A small-molecule ligand and the protein it binds are described below.
Small molecule (SMILES): CC(=O)N[C@@H]1[C@@H](O)[C@H](O)[C@@H](CO)O[C@H]1O

Sequence of chain 1.B:
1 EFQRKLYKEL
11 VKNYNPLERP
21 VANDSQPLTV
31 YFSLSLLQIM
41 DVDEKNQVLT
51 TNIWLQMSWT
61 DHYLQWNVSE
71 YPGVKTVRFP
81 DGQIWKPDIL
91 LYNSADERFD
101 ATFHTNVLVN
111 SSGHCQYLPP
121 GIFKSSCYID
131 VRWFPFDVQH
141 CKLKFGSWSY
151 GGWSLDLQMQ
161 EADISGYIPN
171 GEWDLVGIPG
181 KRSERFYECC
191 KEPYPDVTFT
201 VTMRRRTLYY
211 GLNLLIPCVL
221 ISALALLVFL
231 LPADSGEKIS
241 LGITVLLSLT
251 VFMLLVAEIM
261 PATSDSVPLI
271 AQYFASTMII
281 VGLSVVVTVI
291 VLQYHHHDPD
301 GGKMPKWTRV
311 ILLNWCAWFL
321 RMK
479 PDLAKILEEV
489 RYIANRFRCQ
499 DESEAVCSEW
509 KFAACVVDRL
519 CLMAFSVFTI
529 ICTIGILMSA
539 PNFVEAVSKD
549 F

Binding-site contacts:
Ligand atom O5 contacts residue GLU70 of chain 1.B at 3.7 Å.
Ligand atom O7 contacts residue ASN67 of chain 1.B at 4.5 Å.
Ligand atom C4 contacts residue ASN67 of chain 1.B at 4.2 Å.
Ligand atom C1 contacts residue SER69 of chain 1.B at 3.1 Å.
Ligand atom N2 contacts residue ASN67 of chain 1.B at 2.9 Å (h-bond).
Ligand atom C3 contacts residue ASN67 of chain 1.B at 3.8 Å.
Ligand atom C2 contacts residue GLU70 of chain 1.B at 4.4 Å.
Ligand atom C2 contacts residue ASN67 of chain 1.B at 2.4 Å.
Ligand atom O5 contacts residue ASN67 of chain 1.B at 2.3 Å (h-bond).
Ligand atom C5 contacts residue SER69 of chain 1.B at 3.3 Å.
Ligand atom C8 contacts residue ASN67 of chain 1.B at 3.8 Å.
Ligand atom C1 contacts residue GLU70 of chain 1.B at 3.9 Å.
Ligand atom C1 contacts residue ASN67 of chain 1.B at 1.4 Å.
Ligand atom O5 contacts residue SER69 of chain 1.B at 2.7 Å (h-bond).
Ligand atom C5 contacts residue ASN67 of chain 1.B at 3.6 Å.
Ligand atom C7 contacts residue ASN67 of chain 1.B at 3.5 Å.
Ligand atom C6 contacts residue SER69 of chain 1.B at 3.7 Å.